Sequence of chain 5.A:
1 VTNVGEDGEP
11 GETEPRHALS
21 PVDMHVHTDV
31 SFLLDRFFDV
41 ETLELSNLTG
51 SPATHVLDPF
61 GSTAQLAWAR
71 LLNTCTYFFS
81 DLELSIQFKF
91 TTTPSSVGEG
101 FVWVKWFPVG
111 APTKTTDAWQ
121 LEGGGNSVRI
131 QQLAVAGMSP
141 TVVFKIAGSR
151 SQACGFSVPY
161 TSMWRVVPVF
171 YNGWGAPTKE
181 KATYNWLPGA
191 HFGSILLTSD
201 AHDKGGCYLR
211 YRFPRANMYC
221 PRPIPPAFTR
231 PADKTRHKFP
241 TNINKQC

Sequence of chain 6.A:
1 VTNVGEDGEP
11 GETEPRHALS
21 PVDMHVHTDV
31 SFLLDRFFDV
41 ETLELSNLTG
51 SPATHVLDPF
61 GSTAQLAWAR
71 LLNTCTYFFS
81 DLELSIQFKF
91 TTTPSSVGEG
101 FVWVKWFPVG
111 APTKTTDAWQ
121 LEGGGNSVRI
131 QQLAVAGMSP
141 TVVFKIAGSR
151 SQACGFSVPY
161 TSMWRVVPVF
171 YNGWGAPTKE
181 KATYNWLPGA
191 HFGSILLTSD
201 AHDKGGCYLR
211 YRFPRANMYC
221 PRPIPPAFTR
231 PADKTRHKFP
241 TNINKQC

Binding-site contacts:
Ligand atom O1B contacts residue ARG129 of chain 5.A at 3.9 Å.
Ligand atom O9 contacts residue THR42 of chain 6.A at 4.0 Å.
Ligand atom O8 contacts residue TRP119 of chain 5.A at 3.8 Å.
Ligand atom O1A contacts residue ALA118 of chain 5.A at 4.5 Å.
Ligand atom C10 contacts residue GLN65 of chain 6.A at 4.5 Å.
Ligand atom O9 contacts residue GLN120 of chain 5.A at 3.5 Å (h-bond).
Ligand atom C11 contacts residue GLN65 of chain 6.A at 3.7 Å.
Ligand atom O1A contacts residue ARG129 of chain 5.A at 3.3 Å (salt-bridge).
Ligand atom C6 contacts residue ALA118 of chain 5.A at 3.4 Å (hydrophobic).
Ligand atom C8 contacts residue GLN120 of chain 5.A at 4.1 Å.
Ligand atom C9 contacts residue TRP119 of chain 5.A at 4.3 Å (hydrophobic).
Ligand atom C11 contacts residue GLN132 of chain 5.A at 4.3 Å.
Ligand atom C11 contacts residue ALA118 of chain 5.A at 3.9 Å (hydrophobic).
Ligand atom O10 contacts residue GLN65 of chain 6.A at 4.0 Å.
Ligand atom C8 contacts residue ALA118 of chain 5.A at 4.3 Å (hydrophobic).
Ligand atom C11 contacts residue TRP119 of chain 5.A at 4.4 Å (hydrophobic).
Ligand atom C10 contacts residue ALA118 of chain 5.A at 3.8 Å (hydrophobic).
Ligand atom C5 contacts residue ALA118 of chain 5.A at 3.6 Å (hydrophobic).
Ligand atom O10 contacts residue ALA64 of chain 6.A at 3.8 Å.
Ligand atom C4 contacts residue ALA118 of chain 5.A at 4.0 Å (hydrophobic).
Ligand atom N5 contacts residue ALA118 of chain 5.A at 2.8 Å (h-bond).
Ligand atom O8 contacts residue ALA118 of chain 5.A at 3.8 Å.
Ligand atom C10 contacts residue ALA64 of chain 6.A at 4.5 Å (hydrophobic).
Ligand atom C7 contacts residue ALA118 of chain 5.A at 3.6 Å (hydrophobic).
Ligand atom O8 contacts residue GLN120 of chain 5.A at 2.8 Å (h-bond).
Ligand atom C1 contacts residue ARG129 of chain 5.A at 4.0 Å.

The small molecule below binds the protein below.
Small molecule (SMILES): CC(=O)N[C@H]1[C@H]([C@H](O)[C@H](O)CO)O[C@@](O[C@H]2[C@@H](O)[C@@H](CO)O[C@@H](O[C@H]3[C@H](O)[C@@H](O)[C@@H](O)O[C@@H]3CO)[C@@H]2O)(C(=O)O)C[C@@H]1O